This protein binds this small molecule.
Small molecule (SMILES): Nc1nc2c(ncn2[C@@H]2O[C@H](CO[P](=O)(O)C[P](=O)(O)OP(=O)(O)O)[C@@H](O)[C@H]2O)c(=O)[nH]1

Binding-site contacts:
Ligand atom O2B contacts residue GLY10 of chain 1.Z at 3.4 Å.
Ligand atom C6 contacts residue TYR222 of chain 1.Z at 3.4 Å (hydrophobic).
Ligand atom O2' contacts residue ASP177 of chain 1.Z at 3.1 Å (salt-bridge).
Ligand atom O1A contacts residue CYS12 of chain 1.Z at 2.4 Å (h-bond).
Ligand atom O1A contacts residue GLY10 of chain 1.Z at 3.6 Å.
Ligand atom C5 contacts residue TYR222 of chain 1.Z at 3.5 Å (hydrophobic).
Ligand atom O6 contacts residue ASN226 of chain 1.Z at 3.4 Å (h-bond).
Ligand atom O1A contacts residue SER138 of chain 1.Z at 3.1 Å (h-bond).
Ligand atom N1 contacts residue TYR222 of chain 1.Z at 3.5 Å.
Ligand atom O2A contacts residue CYS12 of chain 1.Z at 3.5 Å (h-bond).
Ligand atom PG contacts residue THR143 of chain 1.Z at 3.5 Å.
Ligand atom C5' contacts residue SER138 of chain 1.Z at 3.4 Å.
Ligand atom O6 contacts residue GLN15 of chain 1.Z at 3.3 Å.
Ligand atom C3A contacts residue GLY140 of chain 1.Z at 3.4 Å.
Ligand atom O5' contacts residue SER138 of chain 1.Z at 2.4 Å (h-bond).
Ligand atom O1G contacts residue THR143 of chain 1.Z at 2.4 Å (h-bond).
Ligand atom N3 contacts residue ASN204 of chain 1.Z at 3.1 Å (h-bond).
Ligand atom O1B contacts residue GLY140 of chain 1.Z at 3.5 Å (h-bond).
Ligand atom N2 contacts residue LEU225 of chain 1.Z at 3.4 Å.
Ligand atom O2B contacts residue GLN11 of chain 1.Z at 2.5 Å (h-bond).
Ligand atom C4 contacts residue CYS12 of chain 1.Z at 3.6 Å (hydrophobic).
Ligand atom O1B contacts residue THR143 of chain 1.Z at 3.6 Å.
Ligand atom O2' contacts residue ASN204 of chain 1.Z at 3.2 Å (h-bond).
Ligand atom PA contacts residue SER138 of chain 1.Z at 3.3 Å.
Ligand atom O4' contacts residue CYS12 of chain 1.Z at 3.5 Å.
Ligand atom C6 contacts residue ASN226 of chain 1.Z at 3.4 Å.
Ligand atom C5' contacts residue GLY140 of chain 1.Z at 3.3 Å.
Ligand atom O1B contacts residue GLY10 of chain 1.Z at 3.4 Å.
Ligand atom N1 contacts residue ASN226 of chain 1.Z at 2.6 Å (h-bond).
Ligand atom O5' contacts residue CYS12 of chain 1.Z at 3.3 Å.
Ligand atom O5' contacts residue GLY140 of chain 1.Z at 3.5 Å (h-bond).
Ligand atom O1G contacts residue ALA97 of chain 1.Z at 3.4 Å (h-bond).
Ligand atom O1B contacts residue GLY144 of chain 1.Z at 3.0 Å (h-bond).
Ligand atom O3B contacts residue THR143 of chain 1.Z at 3.4 Å (h-bond).
Ligand atom O6 contacts residue TYR222 of chain 1.Z at 3.4 Å.
Ligand atom C2 contacts residue ASN226 of chain 1.Z at 3.5 Å.
Ligand atom O1A contacts residue GLN11 of chain 1.Z at 2.9 Å (h-bond).
Ligand atom PA contacts residue CYS12 of chain 1.Z at 3.4 Å.
Ligand atom O2A contacts residue GLN11 of chain 1.Z at 3.5 Å.
Ligand atom O3G contacts residue ASN99 of chain 1.Z at 2.8 Å (h-bond).

Sequence of chain 1.Z:
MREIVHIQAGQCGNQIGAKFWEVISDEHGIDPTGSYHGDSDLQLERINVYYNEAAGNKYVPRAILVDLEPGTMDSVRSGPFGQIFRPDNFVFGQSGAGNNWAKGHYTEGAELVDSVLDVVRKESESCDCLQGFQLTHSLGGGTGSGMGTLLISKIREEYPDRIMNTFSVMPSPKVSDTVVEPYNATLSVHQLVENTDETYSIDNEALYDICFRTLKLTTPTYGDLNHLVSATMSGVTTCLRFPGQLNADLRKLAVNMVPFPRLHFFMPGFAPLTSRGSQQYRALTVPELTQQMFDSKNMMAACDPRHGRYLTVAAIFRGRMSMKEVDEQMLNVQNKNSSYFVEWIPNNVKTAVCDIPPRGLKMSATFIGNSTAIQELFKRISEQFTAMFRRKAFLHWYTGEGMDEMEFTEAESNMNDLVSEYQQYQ

Sequence of chain 1.V:
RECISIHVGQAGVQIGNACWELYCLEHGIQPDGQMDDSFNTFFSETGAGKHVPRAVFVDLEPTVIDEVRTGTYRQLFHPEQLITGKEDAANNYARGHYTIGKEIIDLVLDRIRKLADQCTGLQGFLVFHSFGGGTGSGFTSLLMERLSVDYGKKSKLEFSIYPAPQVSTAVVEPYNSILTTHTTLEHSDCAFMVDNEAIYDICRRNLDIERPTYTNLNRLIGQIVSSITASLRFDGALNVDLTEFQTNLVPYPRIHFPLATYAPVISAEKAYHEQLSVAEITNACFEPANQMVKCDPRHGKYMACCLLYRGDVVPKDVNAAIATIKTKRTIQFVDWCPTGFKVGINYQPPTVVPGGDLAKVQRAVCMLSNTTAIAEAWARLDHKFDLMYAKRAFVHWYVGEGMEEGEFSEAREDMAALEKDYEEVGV